Binding-site contacts:
Ligand atom CG contacts residue THR95 of chain 4.A at 2.9 Å.
Ligand atom C contacts residue ASP96 of chain 4.A at 3.9 Å.
Ligand atom O contacts residue GLY15 of chain 4.A at 3.2 Å.
Ligand atom OD1 contacts residue MET121 of chain 4.A at 3.8 Å.
Ligand atom CG contacts residue THR16 of chain 4.A at 2.8 Å.
Ligand atom O contacts residue GLN63 of chain 4.A at 3.6 Å.
Ligand atom N contacts residue GLN63 of chain 4.A at 3.1 Å (h-bond).
Ligand atom OXT contacts residue SER62 of chain 4.A at 2.6 Å (h-bond).
Ligand atom CA contacts residue ASP96 of chain 4.A at 3.7 Å.
Ligand atom C contacts residue GLY94 of chain 4.A at 3.5 Å.
Ligand atom OXT contacts residue GLY94 of chain 4.A at 3.3 Å.
Ligand atom OXT contacts residue ASP96 of chain 4.A at 2.9 Å (salt-bridge).
Ligand atom CB contacts residue GLU289 of chain 3.A at 3.9 Å.
Ligand atom OD1 contacts residue ALA120 of chain 4.A at 3.1 Å (h-bond).
Ligand atom N contacts residue GLU289 of chain 3.A at 2.7 Å (salt-bridge).
Ligand atom C contacts residue SER62 of chain 4.A at 3.5 Å.
Ligand atom C contacts residue THR95 of chain 4.A at 3.8 Å.
Ligand atom CA contacts residue THR16 of chain 4.A at 3.3 Å.
Ligand atom OD1 contacts residue THR16 of chain 4.A at 3.1 Å (h-bond).
Ligand atom CA contacts residue SER31 of chain 4.A at 3.6 Å.
Ligand atom OD2 contacts residue GLY94 of chain 4.A at 3.2 Å.
Ligand atom CA contacts residue GLU289 of chain 3.A at 3.5 Å.
Ligand atom O contacts residue GLY94 of chain 4.A at 3.2 Å.
Ligand atom CG contacts residue ALA120 of chain 4.A at 3.8 Å (hydrophobic).
Ligand atom OD2 contacts residue THR95 of chain 4.A at 2.7 Å (h-bond).
Ligand atom O contacts residue GLY61 of chain 4.A at 3.3 Å.
Ligand atom N contacts residue ASP96 of chain 4.A at 2.8 Å (salt-bridge).
Ligand atom OXT contacts residue THR95 of chain 4.A at 3.2 Å (h-bond).
Ligand atom C contacts residue GLN63 of chain 4.A at 3.6 Å.
Ligand atom O contacts residue THR16 of chain 4.A at 3.8 Å.
Ligand atom OD2 contacts residue THR16 of chain 4.A at 3.0 Å (h-bond).
Ligand atom C contacts residue SER31 of chain 4.A at 3.6 Å.
Ligand atom CB contacts residue THR16 of chain 4.A at 3.1 Å.
Ligand atom O contacts residue SER31 of chain 4.A at 2.8 Å (h-bond).
Ligand atom O contacts residue SER62 of chain 4.A at 2.8 Å (h-bond).
Ligand atom OD1 contacts residue THR95 of chain 4.A at 2.6 Å (h-bond).
Ligand atom N contacts residue ASN255 of chain 3.A at 3.4 Å (h-bond).
Ligand atom CB contacts residue ASP96 of chain 4.A at 3.3 Å.
Ligand atom OD2 contacts residue ALA120 of chain 4.A at 3.7 Å.
Ligand atom CB contacts residue THR95 of chain 4.A at 3.6 Å.

Sequence of chain 3.A:
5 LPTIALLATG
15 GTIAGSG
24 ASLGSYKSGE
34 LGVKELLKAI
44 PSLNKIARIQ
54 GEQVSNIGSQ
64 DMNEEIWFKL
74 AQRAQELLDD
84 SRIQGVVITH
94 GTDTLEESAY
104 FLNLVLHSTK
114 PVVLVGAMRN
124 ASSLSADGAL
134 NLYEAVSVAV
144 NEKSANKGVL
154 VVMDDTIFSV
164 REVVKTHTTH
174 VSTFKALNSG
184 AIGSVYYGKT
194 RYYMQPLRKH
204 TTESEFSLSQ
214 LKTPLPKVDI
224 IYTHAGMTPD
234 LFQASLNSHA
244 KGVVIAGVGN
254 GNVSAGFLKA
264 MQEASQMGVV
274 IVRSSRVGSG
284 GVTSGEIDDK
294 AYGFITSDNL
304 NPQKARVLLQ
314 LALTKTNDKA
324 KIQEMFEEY

A protein and the small-molecule ligand that binds it are described below.
Small molecule (SMILES): N[C@@H](CC(=O)O)C(=O)O

Sequence of chain 4.A:
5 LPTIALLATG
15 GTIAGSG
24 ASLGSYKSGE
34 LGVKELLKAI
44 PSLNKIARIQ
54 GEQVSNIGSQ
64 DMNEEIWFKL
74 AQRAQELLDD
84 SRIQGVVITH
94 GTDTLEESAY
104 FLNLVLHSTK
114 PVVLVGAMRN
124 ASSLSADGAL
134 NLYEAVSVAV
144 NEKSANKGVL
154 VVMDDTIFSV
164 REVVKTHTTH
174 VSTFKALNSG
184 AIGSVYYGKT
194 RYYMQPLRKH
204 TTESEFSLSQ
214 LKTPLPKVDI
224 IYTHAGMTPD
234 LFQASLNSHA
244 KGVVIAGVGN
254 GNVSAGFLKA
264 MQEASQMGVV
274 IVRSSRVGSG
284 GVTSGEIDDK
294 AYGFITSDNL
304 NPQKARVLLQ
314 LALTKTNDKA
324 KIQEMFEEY